Binding-site contacts:
Ligand atom C14 contacts residue VAL98 of chain 1.A at 4.3 Å (hydrophobic).
Ligand atom C16 contacts residue VAL98 of chain 1.A at 4.4 Å (hydrophobic).
Ligand atom C1 contacts residue LEU49 of chain 1.A at 3.9 Å (hydrophobic).
Ligand atom C6 contacts residue ARG102 of chain 1.A at 4.0 Å.
Ligand atom C6 contacts residue PRO105 of chain 1.A at 4.2 Å (hydrophobic).
Ligand atom C21 contacts residue LEU53 of chain 1.A at 4.3 Å (hydrophobic).
Ligand atom C18 contacts residue ARG102 of chain 1.A at 3.5 Å.
Ligand atom C15 contacts residue ARG102 of chain 1.A at 4.0 Å.
Ligand atom C7 contacts residue VAL98 of chain 1.A at 4.1 Å (hydrophobic).
Ligand atom C12 contacts residue LEU49 of chain 1.A at 3.7 Å (hydrophobic).
Ligand atom C7 contacts residue GLY103 of chain 1.A at 4.1 Å.
Ligand atom C9 contacts residue TRP50 of chain 1.A at 4.2 Å (hydrophobic).
Ligand atom C2 contacts residue LEU49 of chain 1.A at 3.8 Å (hydrophobic).
Ligand atom C7 contacts residue TRP50 of chain 1.A at 4.1 Å (hydrophobic).
Ligand atom C3 contacts residue TRP50 of chain 1.A at 4.4 Å (hydrophobic).
Ligand atom O1 contacts residue TYR71 of chain 1.A at 4.2 Å.
Ligand atom C2 contacts residue ASP36 of chain 1.A at 4.4 Å.
Ligand atom C12 contacts residue TRP50 of chain 1.A at 4.5 Å (hydrophobic).
Ligand atom C3 contacts residue TYR71 of chain 1.A at 4.1 Å (hydrophobic).
Ligand atom C2 contacts residue TRP50 of chain 1.A at 4.2 Å (hydrophobic).
Ligand atom C26 contacts residue ILE97 of chain 1.A at 3.6 Å (hydrophobic).
Ligand atom C5 contacts residue ARG102 of chain 1.A at 4.4 Å.
Ligand atom C8 contacts residue ARG102 of chain 1.A at 4.0 Å.
Ligand atom C7 contacts residue ARG102 of chain 1.A at 4.0 Å.
Ligand atom C6 contacts residue TRP50 of chain 1.A at 4.5 Å (hydrophobic).
Ligand atom C3 contacts residue ASP36 of chain 1.A at 3.5 Å.
Ligand atom C14 contacts residue TRP50 of chain 1.A at 4.5 Å (hydrophobic).
Ligand atom C1 contacts residue LYS46 of chain 1.A at 4.5 Å.
Ligand atom C11 contacts residue LEU49 of chain 1.A at 3.6 Å (hydrophobic).
Ligand atom C26 contacts residue GLU101 of chain 1.A at 3.7 Å.
Ligand atom C25 contacts residue GLU101 of chain 1.A at 3.7 Å.
Ligand atom O1 contacts residue ASP36 of chain 1.A at 2.7 Å (salt-bridge).
Ligand atom C1 contacts residue TRP50 of chain 1.A at 3.8 Å (hydrophobic).
Ligand atom C4 contacts residue PRO105 of chain 1.A at 4.4 Å (hydrophobic).
Ligand atom C19 contacts residue ARG102 of chain 1.A at 4.3 Å.
Ligand atom C24 contacts residue GLU101 of chain 1.A at 3.6 Å.
Ligand atom C5 contacts residue TRP50 of chain 1.A at 4.4 Å (hydrophobic).
Ligand atom C19 contacts residue LEU49 of chain 1.A at 4.4 Å (hydrophobic).
Ligand atom C15 contacts residue VAL98 of chain 1.A at 4.1 Å (hydrophobic).

The protein below binds the small molecule below.
Small molecule (SMILES): CC(C)CCC[C@@H](C)[C@H]1CC[C@H]2[C@@H]3CC=C4C[C@@H](O)CC[C@]4(C)[C@H]3CC[C@]12C

Sequence of chain 1.A:
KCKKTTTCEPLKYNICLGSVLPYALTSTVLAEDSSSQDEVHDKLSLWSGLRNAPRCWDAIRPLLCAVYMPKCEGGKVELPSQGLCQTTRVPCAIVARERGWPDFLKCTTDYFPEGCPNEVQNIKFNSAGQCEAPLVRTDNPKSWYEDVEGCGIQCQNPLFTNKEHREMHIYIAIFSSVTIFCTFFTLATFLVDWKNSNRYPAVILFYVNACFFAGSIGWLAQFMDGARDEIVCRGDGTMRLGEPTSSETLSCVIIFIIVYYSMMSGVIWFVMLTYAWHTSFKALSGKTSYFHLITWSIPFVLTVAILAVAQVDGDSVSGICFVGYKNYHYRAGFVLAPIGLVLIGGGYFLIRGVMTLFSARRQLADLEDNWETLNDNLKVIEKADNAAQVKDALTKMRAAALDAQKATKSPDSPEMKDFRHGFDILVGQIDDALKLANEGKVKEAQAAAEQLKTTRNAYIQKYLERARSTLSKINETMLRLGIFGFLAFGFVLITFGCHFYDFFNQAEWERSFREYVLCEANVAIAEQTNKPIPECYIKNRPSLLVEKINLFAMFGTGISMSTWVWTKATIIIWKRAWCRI